Binding-site contacts:
Ligand atom C18 contacts residue THR384 of chain 1.A at 3.6 Å.
Ligand atom N2 contacts residue PHE484 of chain 1.B at 3.8 Å.
Ligand atom O contacts residue GLN332 of chain 1.A at 3.1 Å (h-bond).
Ligand atom C19 contacts residue TYR242 of chain 1.A at 3.6 Å (hydrophobic).
Ligand atom N1 contacts residue PHE485 of chain 1.B at 3.8 Å.
Ligand atom C7 contacts residue SER508 of chain 1.B at 3.2 Å.
Ligand atom C9 contacts residue ASN243 of chain 1.A at 3.7 Å.
Ligand atom N1 contacts residue GLN332 of chain 1.A at 2.5 Å (h-bond).
Ligand atom C3 contacts residue GLN332 of chain 1.A at 3.2 Å.
Ligand atom C19 contacts residue ASN243 of chain 1.A at 3.8 Å.
Ligand atom C12 contacts residue SER508 of chain 1.B at 3.5 Å.
Ligand atom C26 contacts residue GLN332 of chain 1.A at 3.7 Å.
Ligand atom C11 contacts residue ASN243 of chain 1.A at 3.7 Å.
Ligand atom C3 contacts residue LEU331 of chain 1.A at 3.8 Å (hydrophobic).
Ligand atom C3 contacts residue PHE485 of chain 1.B at 3.7 Å (hydrophobic).
Ligand atom N2 contacts residue PHE329 of chain 1.A at 3.8 Å.
Ligand atom C26 contacts residue GLU330 of chain 1.A at 3.5 Å.
Ligand atom N contacts residue PHE485 of chain 1.B at 3.7 Å.
Ligand atom C23 contacts residue PHE327 of chain 1.A at 3.7 Å (hydrophobic).
Ligand atom C17 contacts residue PHE386 of chain 1.A at 3.8 Å (hydrophobic).
Ligand atom C6 contacts residue GLN332 of chain 1.A at 3.6 Å.
Ligand atom C18 contacts residue PHE386 of chain 1.A at 3.8 Å (hydrophobic).
Ligand atom F contacts residue GLY357 of chain 1.A at 3.8 Å.
Ligand atom C9 contacts residue PHE329 of chain 1.A at 3.6 Å (hydrophobic).
Ligand atom C6 contacts residue TYR242 of chain 1.A at 3.1 Å (hydrophobic).
Ligand atom C15 contacts residue PHE329 of chain 1.A at 3.8 Å (hydrophobic).
Ligand atom C contacts residue PHE329 of chain 1.A at 3.8 Å (hydrophobic).
Ligand atom N1 contacts residue LEU331 of chain 1.A at 3.4 Å.
Ligand atom O contacts residue LEU331 of chain 1.A at 3.7 Å.
Ligand atom C2 contacts residue PHE485 of chain 1.B at 3.8 Å (hydrophobic).
Ligand atom N4 contacts residue PHE386 of chain 1.A at 3.7 Å.
Ligand atom C6 contacts residue GLN509 of chain 1.B at 3.5 Å.
Ligand atom C8 contacts residue ASN243 of chain 1.A at 3.7 Å.
Ligand atom C2 contacts residue GLN332 of chain 1.A at 3.5 Å.
Ligand atom C10 contacts residue PHE329 of chain 1.A at 3.5 Å (hydrophobic).
Ligand atom C5 contacts residue TYR242 of chain 1.A at 3.3 Å (hydrophobic).
Ligand atom C15 contacts residue VAL359 of chain 1.A at 3.7 Å (hydrophobic).
Ligand atom C26 contacts residue VAL333 of chain 1.A at 3.1 Å (hydrophobic).
Ligand atom F contacts residue THR384 of chain 1.A at 3.7 Å.
Ligand atom F contacts residue PHE327 of chain 1.A at 3.5 Å.

Sequence of chain 1.B:
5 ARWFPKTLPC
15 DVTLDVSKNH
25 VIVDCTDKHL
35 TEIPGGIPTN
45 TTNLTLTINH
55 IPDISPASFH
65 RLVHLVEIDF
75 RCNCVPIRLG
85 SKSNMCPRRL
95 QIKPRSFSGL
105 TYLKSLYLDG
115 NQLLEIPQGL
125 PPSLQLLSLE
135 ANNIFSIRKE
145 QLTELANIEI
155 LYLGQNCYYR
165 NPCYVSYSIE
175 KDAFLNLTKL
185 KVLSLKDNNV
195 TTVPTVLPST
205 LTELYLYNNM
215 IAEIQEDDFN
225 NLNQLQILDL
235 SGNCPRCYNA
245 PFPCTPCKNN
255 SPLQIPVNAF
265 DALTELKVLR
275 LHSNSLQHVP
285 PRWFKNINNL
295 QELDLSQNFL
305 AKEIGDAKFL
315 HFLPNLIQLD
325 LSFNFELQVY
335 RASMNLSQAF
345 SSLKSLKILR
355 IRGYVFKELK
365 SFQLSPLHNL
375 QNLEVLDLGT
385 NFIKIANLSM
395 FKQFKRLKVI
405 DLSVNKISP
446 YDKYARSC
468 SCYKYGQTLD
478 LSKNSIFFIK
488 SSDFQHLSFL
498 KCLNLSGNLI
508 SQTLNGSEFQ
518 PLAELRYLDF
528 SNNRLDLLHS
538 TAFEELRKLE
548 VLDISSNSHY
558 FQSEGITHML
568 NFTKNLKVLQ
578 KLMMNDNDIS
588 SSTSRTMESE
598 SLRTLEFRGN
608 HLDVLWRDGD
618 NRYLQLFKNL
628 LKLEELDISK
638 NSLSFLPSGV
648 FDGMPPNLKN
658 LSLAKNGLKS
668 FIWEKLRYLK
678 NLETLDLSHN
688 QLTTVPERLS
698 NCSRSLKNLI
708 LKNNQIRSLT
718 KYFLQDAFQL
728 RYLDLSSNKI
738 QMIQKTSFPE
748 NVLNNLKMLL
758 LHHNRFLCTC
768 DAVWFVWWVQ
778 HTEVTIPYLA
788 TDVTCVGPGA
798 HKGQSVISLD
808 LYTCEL

This protein binds this small molecule.
Small molecule (SMILES): CCOc1nc(C)c2nc(-c3cncc(F)c3)n(Cc3ccc(CN4C[C@@H]5C[C@H]4CN5C)cc3)c2n1

Sequence of chain 1.A:
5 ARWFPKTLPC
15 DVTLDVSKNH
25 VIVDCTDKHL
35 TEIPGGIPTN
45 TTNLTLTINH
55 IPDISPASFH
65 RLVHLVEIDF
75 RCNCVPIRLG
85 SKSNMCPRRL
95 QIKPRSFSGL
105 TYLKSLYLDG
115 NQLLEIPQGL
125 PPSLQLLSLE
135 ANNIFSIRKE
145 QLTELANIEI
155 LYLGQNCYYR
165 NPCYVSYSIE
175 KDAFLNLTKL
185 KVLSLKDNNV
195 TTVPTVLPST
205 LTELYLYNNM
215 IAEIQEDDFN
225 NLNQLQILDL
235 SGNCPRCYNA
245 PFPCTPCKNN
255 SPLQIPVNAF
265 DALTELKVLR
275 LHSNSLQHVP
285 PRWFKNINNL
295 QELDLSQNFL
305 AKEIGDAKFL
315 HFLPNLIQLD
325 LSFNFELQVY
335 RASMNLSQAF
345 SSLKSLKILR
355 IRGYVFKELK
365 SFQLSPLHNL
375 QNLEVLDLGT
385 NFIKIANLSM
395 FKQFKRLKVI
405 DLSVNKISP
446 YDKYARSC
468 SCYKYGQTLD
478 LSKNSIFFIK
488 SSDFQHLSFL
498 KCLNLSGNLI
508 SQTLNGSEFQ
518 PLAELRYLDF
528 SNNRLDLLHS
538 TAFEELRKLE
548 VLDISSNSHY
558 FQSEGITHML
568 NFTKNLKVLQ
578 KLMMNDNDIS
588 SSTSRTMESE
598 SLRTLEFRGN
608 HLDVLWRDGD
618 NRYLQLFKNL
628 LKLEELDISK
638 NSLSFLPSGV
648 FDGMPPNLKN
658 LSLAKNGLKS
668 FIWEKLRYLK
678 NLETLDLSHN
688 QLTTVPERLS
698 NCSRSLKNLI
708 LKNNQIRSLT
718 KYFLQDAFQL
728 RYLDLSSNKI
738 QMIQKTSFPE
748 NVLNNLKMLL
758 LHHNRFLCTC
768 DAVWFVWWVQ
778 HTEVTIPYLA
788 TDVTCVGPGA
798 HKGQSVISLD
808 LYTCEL